Sequence of chain 27.C:
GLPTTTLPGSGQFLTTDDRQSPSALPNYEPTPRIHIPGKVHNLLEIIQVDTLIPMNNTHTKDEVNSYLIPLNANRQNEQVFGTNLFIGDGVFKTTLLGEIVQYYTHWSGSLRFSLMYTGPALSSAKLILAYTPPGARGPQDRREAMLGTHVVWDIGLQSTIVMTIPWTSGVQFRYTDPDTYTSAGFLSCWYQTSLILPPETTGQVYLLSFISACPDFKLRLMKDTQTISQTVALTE

Sequence of chain 26.A:
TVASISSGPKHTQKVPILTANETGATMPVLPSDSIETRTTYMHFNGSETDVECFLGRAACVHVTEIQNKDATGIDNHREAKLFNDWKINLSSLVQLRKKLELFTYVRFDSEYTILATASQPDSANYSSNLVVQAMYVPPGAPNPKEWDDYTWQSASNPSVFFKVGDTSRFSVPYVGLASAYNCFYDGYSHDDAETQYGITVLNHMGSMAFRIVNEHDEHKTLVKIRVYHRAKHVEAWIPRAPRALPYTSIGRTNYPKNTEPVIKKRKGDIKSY

Sequence of chain 26.C:
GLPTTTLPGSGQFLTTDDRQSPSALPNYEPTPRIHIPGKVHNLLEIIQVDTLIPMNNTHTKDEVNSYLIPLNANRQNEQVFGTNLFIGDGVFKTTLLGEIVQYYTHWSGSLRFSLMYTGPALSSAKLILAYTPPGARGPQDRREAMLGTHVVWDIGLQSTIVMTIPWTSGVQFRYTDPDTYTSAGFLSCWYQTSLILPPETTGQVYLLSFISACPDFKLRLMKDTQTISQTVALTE

The small molecule below binds the protein below.
Small molecule (SMILES): OCCOCOCc1cc(CCCCCOc2c(Cl)cc(C3=NCCO3)cc2Cl)on1

Binding-site contacts:
Ligand atom C3 contacts residue LEU106 of chain 26.A at 3.4 Å (hydrophobic).
Ligand atom C31 contacts residue LEU106 of chain 26.A at 3.8 Å (hydrophobic).
Ligand atom C5 contacts residue LEU106 of chain 26.A at 3.5 Å (hydrophobic).
Ligand atom C5A contacts residue VAL176 of chain 26.A at 3.2 Å (hydrophobic).
Ligand atom CL2 contacts residue ILE104 of chain 26.A at 3.1 Å.
Ligand atom C1B contacts residue VAL188 of chain 26.A at 3.8 Å (hydrophobic).
Ligand atom C5A contacts residue ALA150 of chain 26.A at 3.2 Å (hydrophobic).
Ligand atom O1 contacts residue MET221 of chain 26.A at 3.1 Å (h-bond).
Ligand atom CL2 contacts residue MET224 of chain 26.A at 2.9 Å.
Ligand atom C3B contacts residue MET224 of chain 26.A at 3.4 Å (hydrophobic).
Ligand atom C5B contacts residue TYR152 of chain 26.A at 3.8 Å (hydrophobic).
Ligand atom N3A contacts residue PRO174 of chain 26.A at 3.6 Å (h-bond).
Ligand atom C5C contacts residue VAL188 of chain 26.A at 2.9 Å (hydrophobic).
Ligand atom N2 contacts residue ASN219 of chain 26.A at 3.4 Å (h-bond).
Ligand atom C2A contacts residue PHE186 of chain 26.A at 3.3 Å (hydrophobic).
Ligand atom N3A contacts residue ALA24 of chain 26.C at 3.6 Å.
Ligand atom C4C contacts residue TYR128 of chain 26.A at 3.5 Å (hydrophobic).
Ligand atom C6B contacts residue VAL188 of chain 26.A at 3.8 Å (hydrophobic).
Ligand atom O1B contacts residue TYR152 of chain 26.A at 3.8 Å.
Ligand atom N2 contacts residue MET221 of chain 26.A at 3.5 Å (h-bond).
Ligand atom C6B contacts residue TYR152 of chain 26.A at 3.8 Å (hydrophobic).
Ligand atom CL1 contacts residue VAL188 of chain 26.A at 3.5 Å.
Ligand atom C1B contacts residue TYR152 of chain 26.A at 3.8 Å (hydrophobic).
Ligand atom C2D contacts residue SER107 of chain 26.A at 3.8 Å.
Ligand atom C5A contacts residue PHE186 of chain 26.A at 3.5 Å (hydrophobic).
Ligand atom CL1 contacts residue LEU25 of chain 26.C at 3.5 Å.
Ligand atom C4A contacts residue PRO174 of chain 26.A at 3.3 Å (hydrophobic).
Ligand atom O1A contacts residue PHE186 of chain 26.A at 2.9 Å.
Ligand atom O1A contacts residue ALA150 of chain 26.A at 3.8 Å.
Ligand atom C1C contacts residue TYR128 of chain 26.A at 3.5 Å (hydrophobic).
Ligand atom C4A contacts residue VAL176 of chain 26.A at 3.7 Å (hydrophobic).
Ligand atom C3B contacts residue PHE186 of chain 26.A at 3.7 Å (hydrophobic).
Ligand atom C4A contacts residue SER175 of chain 26.A at 3.8 Å.
Ligand atom C2B contacts residue MET224 of chain 26.A at 3.6 Å (hydrophobic).
Ligand atom C31 contacts residue ASN219 of chain 26.A at 3.8 Å.
Ligand atom C4 contacts residue LEU106 of chain 26.A at 2.5 Å (hydrophobic).
Ligand atom C4B contacts residue PHE186 of chain 26.A at 3.4 Å (hydrophobic).
Ligand atom C3C contacts residue ILE104 of chain 26.A at 3.6 Å (hydrophobic).
Ligand atom O1D contacts residue SER107 of chain 26.A at 3.2 Å.
Ligand atom C3D contacts residue LEU116 of chain 26.A at 3.6 Å (hydrophobic).